Binding-site contacts:
Ligand atom CE1 contacts residue GLU894 of chain 22.T at 4.3 Å.
Ligand atom CB contacts residue CYS621 of chain 22.T at 3.7 Å (hydrophobic).
Ligand atom CA contacts residue ASN617 of chain 22.T at 4.2 Å.
Ligand atom ND1 contacts residue LEU348 of chain 22.T at 4.2 Å.
Ligand atom CG contacts residue ARG46 of chain 22.V at 3.7 Å.
Ligand atom CA contacts residue TYR619 of chain 22.T at 3.8 Å (hydrophobic).
Ligand atom CB contacts residue GLU894 of chain 22.T at 4.2 Å.
Ligand atom CA contacts residue CYS621 of chain 22.T at 3.1 Å (hydrophobic).
Ligand atom CD contacts residue CYS621 of chain 22.T at 4.2 Å (hydrophobic).
Ligand atom CB contacts residue TYR619 of chain 22.T at 3.1 Å (hydrophobic).
Ligand atom N contacts residue CYS621 of chain 22.T at 3.2 Å (h-bond).
Ligand atom CA contacts residue ARG649 of chain 22.T at 3.9 Å.
Ligand atom N contacts residue ASP618 of chain 22.T at 3.5 Å (salt-bridge).
Ligand atom CE1 contacts residue MET843 of chain 22.T at 4.1 Å (hydrophobic).
Ligand atom CB contacts residue TYR619 of chain 22.T at 4.0 Å (hydrophobic).
Ligand atom CB contacts residue ARG649 of chain 22.T at 3.6 Å.
Ligand atom C contacts residue ARG649 of chain 22.T at 4.2 Å.
Ligand atom CD contacts residue ARG46 of chain 22.V at 3.9 Å.
Ligand atom N contacts residue ARG649 of chain 22.T at 3.8 Å.
Ligand atom C contacts residue ASN617 of chain 22.T at 4.2 Å.
Ligand atom N contacts residue TYR619 of chain 22.T at 3.7 Å.
Ligand atom CD2 contacts residue GLU894 of chain 22.T at 4.2 Å.
Ligand atom CG contacts residue ASN617 of chain 22.T at 3.6 Å.
Ligand atom CG contacts residue PHE896 of chain 22.T at 3.4 Å (hydrophobic).
Ligand atom O contacts residue ARG845 of chain 22.T at 4.2 Å.
Ligand atom CD contacts residue ASN617 of chain 22.T at 2.8 Å.
Ligand atom ND1 contacts residue GLU894 of chain 22.T at 3.9 Å.
Ligand atom CB contacts residue ARG649 of chain 22.T at 3.8 Å.
Ligand atom CB contacts residue PHE896 of chain 22.T at 3.9 Å (hydrophobic).
Ligand atom O contacts residue TYR619 of chain 22.T at 3.9 Å.
Ligand atom CA contacts residue ARG649 of chain 22.T at 4.0 Å.
Ligand atom N contacts residue TYR619 of chain 22.T at 3.4 Å.
Ligand atom C contacts residue ARG649 of chain 22.T at 3.8 Å.
Ligand atom CA contacts residue TYR619 of chain 22.T at 3.6 Å (hydrophobic).
Ligand atom N contacts residue ASN617 of chain 22.T at 2.8 Å (h-bond).
Ligand atom C contacts residue TYR619 of chain 22.T at 3.4 Å (hydrophobic).
Ligand atom CE1 contacts residue LEU348 of chain 22.T at 4.0 Å (hydrophobic).
Ligand atom CD2 contacts residue ARG845 of chain 22.T at 3.8 Å.
Ligand atom O contacts residue ARG649 of chain 22.T at 3.2 Å (salt-bridge).
Ligand atom CG contacts residue GLU894 of chain 22.T at 3.8 Å.

Sequence of chain 22.T:
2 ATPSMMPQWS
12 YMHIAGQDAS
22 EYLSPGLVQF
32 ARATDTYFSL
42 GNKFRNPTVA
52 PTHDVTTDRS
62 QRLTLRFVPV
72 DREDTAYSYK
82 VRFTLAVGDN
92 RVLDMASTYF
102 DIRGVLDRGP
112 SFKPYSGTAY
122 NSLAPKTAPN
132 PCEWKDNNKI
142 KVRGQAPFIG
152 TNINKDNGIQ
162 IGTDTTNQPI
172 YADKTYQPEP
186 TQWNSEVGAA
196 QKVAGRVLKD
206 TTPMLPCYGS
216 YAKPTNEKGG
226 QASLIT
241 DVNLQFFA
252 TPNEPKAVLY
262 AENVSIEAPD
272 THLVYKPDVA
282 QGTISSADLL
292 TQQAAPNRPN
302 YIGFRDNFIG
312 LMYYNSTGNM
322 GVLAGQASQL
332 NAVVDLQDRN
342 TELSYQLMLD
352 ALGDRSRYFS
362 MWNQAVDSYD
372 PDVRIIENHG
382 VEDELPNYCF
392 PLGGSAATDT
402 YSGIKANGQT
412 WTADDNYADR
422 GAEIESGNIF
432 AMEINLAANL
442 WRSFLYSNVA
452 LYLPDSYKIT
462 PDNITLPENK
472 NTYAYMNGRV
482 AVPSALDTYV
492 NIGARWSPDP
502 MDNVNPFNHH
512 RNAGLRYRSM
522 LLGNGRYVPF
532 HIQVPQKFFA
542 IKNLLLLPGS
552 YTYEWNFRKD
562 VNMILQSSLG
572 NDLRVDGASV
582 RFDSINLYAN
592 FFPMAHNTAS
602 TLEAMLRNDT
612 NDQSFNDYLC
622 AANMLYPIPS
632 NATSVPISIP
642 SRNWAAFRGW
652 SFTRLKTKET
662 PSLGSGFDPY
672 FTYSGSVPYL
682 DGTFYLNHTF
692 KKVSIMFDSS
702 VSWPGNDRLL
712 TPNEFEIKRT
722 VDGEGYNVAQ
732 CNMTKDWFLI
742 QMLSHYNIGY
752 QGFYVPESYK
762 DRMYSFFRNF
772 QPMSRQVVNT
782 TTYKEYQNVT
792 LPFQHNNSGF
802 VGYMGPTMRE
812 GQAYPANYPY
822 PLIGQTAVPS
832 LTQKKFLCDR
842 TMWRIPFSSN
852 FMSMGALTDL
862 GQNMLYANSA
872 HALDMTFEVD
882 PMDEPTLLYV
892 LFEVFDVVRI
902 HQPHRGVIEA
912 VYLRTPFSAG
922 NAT

Sequence of chain 22.V:
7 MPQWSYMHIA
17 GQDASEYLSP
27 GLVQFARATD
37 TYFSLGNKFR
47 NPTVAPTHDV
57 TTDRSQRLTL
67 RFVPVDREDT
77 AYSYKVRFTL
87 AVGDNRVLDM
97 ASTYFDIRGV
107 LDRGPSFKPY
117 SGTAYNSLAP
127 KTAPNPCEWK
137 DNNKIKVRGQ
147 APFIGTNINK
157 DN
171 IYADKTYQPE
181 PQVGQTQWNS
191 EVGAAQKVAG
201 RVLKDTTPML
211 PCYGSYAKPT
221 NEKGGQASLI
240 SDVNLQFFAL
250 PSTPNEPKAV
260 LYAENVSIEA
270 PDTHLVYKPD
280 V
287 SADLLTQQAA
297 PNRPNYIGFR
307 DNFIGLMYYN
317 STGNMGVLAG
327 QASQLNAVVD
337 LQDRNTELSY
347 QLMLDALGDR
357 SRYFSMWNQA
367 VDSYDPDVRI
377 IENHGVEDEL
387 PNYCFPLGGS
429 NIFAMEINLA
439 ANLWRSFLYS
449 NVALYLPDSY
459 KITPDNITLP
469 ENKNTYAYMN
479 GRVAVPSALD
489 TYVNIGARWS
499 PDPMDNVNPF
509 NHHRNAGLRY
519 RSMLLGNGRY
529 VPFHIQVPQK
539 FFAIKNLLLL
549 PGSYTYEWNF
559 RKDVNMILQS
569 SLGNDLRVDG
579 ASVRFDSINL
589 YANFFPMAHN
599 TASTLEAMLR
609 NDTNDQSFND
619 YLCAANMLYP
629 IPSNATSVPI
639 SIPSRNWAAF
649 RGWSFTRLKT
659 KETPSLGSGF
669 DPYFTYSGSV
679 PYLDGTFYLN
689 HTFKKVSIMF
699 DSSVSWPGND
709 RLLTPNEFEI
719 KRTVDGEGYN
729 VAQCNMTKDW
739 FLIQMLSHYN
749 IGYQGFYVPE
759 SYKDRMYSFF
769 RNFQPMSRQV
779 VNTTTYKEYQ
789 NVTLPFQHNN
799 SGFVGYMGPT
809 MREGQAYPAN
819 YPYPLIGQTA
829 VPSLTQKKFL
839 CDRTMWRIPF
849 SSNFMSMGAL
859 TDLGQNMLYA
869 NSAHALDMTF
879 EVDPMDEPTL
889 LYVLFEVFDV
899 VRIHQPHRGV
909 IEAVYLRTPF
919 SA

This small molecule binds to this protein.
Small molecule (SMILES): NC(N)=NCCC[C@H](NC(=O)[C@@H]1CCCN1)C(=O)N[C@H](C=O)Cc1cnc[nH]1